Sequence of chain 1.C:
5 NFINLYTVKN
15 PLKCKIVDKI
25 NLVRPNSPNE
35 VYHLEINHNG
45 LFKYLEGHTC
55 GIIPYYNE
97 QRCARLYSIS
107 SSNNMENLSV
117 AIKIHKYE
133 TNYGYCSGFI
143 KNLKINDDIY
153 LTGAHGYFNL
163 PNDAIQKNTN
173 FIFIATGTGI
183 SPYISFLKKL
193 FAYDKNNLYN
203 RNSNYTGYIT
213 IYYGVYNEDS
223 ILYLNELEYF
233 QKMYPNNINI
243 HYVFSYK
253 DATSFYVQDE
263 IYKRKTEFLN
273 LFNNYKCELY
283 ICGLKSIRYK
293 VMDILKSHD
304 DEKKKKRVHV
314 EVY

Sequence of chain 1.D:
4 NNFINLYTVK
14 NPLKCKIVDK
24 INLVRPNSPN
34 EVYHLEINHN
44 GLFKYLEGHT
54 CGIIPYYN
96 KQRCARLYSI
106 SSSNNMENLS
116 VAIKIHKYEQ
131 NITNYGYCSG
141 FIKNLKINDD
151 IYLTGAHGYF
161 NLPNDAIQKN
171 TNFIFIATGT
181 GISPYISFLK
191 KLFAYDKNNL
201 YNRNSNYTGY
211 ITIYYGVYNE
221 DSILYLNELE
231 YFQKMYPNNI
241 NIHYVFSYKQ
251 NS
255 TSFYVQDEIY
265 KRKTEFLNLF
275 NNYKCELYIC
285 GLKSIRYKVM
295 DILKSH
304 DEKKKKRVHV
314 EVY

Binding-site contacts:
Ligand atom O2P contacts residue LYS287 of chain 1.D at 3.0 Å (salt-bridge).
Ligand atom N9 contacts residue LEU286 of chain 1.C at 3.4 Å.
Ligand atom N7 contacts residue TYR258 of chain 1.C at 3.3 Å.
Ligand atom C8 contacts residue LEU286 of chain 1.C at 3.5 Å (hydrophobic).
Ligand atom C2 contacts residue GLN260 of chain 1.C at 2.6 Å.
Ligand atom O1P contacts residue TYR258 of chain 1.C at 2.4 Å (h-bond).
Ligand atom O5' contacts residue LYS287 of chain 1.D at 3.5 Å (salt-bridge).
Ligand atom C2 contacts residue TYR258 of chain 1.C at 3.5 Å (hydrophobic).
Ligand atom N9 contacts residue TYR258 of chain 1.C at 3.2 Å.
Ligand atom P1 contacts residue SER247 of chain 1.C at 3.6 Å.
Ligand atom O3' contacts residue SER247 of chain 1.C at 2.3 Å (h-bond).
Ligand atom P1 contacts residue TYR258 of chain 1.C at 3.5 Å.
Ligand atom O5P contacts residue LYS119 of chain 1.C at 3.5 Å (salt-bridge).
Ligand atom C8 contacts residue TYR258 of chain 1.C at 3.3 Å (hydrophobic).
Ligand atom O3' contacts residue TYR218 of chain 1.C at 3.2 Å (h-bond).
Ligand atom C8 contacts residue SER288 of chain 1.D at 3.5 Å.
Ligand atom N3 contacts residue TYR258 of chain 1.C at 3.4 Å.
Ligand atom C2' contacts residue SER247 of chain 1.C at 3.5 Å.
Ligand atom N6 contacts residue TYR258 of chain 1.D at 3.1 Å (h-bond).
Ligand atom N6 contacts residue SER288 of chain 1.C at 2.8 Å (h-bond).
Ligand atom C6 contacts residue SER288 of chain 1.C at 3.6 Å.
Ligand atom O3' contacts residue VAL217 of chain 1.C at 2.9 Å.
Ligand atom C4 contacts residue TYR258 of chain 1.C at 3.4 Å (hydrophobic).
Ligand atom N7 contacts residue A2P1 of chain 1.N at 2.8 Å (h-bond).
Ligand atom O2' contacts residue TYR258 of chain 1.C at 3.1 Å.
Ligand atom N6 contacts residue A2P1 of chain 1.N at 2.7 Å (h-bond).
Ligand atom C3' contacts residue SER247 of chain 1.C at 3.4 Å.
Ligand atom C5' contacts residue GLY179 of chain 1.C at 3.5 Å.
Ligand atom C4 contacts residue LEU286 of chain 1.C at 3.5 Å (hydrophobic).
Ligand atom O2P contacts residue SER288 of chain 1.D at 2.8 Å (h-bond).
Ligand atom O4P contacts residue LYS287 of chain 1.D at 2.4 Å (salt-bridge).
Ligand atom O4P contacts residue LYS119 of chain 1.C at 3.2 Å (salt-bridge).
Ligand atom O3P contacts residue SER247 of chain 1.C at 3.4 Å (h-bond).
Ligand atom C6 contacts residue TYR258 of chain 1.C at 3.5 Å (hydrophobic).
Ligand atom N1 contacts residue GLN260 of chain 1.C at 2.7 Å (h-bond).
Ligand atom C5 contacts residue TYR258 of chain 1.C at 3.4 Å (hydrophobic).
Ligand atom O2' contacts residue SER247 of chain 1.C at 2.6 Å (h-bond).
Ligand atom C1' contacts residue TYR258 of chain 1.C at 3.5 Å (hydrophobic).
Ligand atom N1 contacts residue SER288 of chain 1.C at 3.4 Å.
Ligand atom C4' contacts residue GLY216 of chain 1.C at 3.5 Å.

The protein below binds the small molecule below.
Small molecule (SMILES): Nc1ncnc2c1ncn2[C@@H]1O[C@H](COP(=O)(O)O)[C@@H](O)[C@H]1OP(=O)(O)O